The small molecule below binds the protein below.
Small molecule (SMILES): O=C(O)CSc1ncnc2cc(-c3ccc(C4CC4)cc3)sc12

Sequence of chain 1.A:
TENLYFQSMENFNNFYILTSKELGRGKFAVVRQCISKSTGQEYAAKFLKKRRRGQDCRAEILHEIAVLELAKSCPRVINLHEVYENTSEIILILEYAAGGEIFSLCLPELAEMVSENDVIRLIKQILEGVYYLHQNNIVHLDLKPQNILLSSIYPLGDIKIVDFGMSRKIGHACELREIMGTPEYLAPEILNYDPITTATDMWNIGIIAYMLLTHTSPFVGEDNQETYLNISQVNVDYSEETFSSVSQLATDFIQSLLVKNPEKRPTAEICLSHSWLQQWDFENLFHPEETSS

Binding-site contacts:
Ligand atom N contacts residue LEU163 of chain 1.A at 3.9 Å.
Ligand atom C5 contacts residue TYR110 of chain 1.A at 3.7 Å (hydrophobic).
Ligand atom O1 contacts residue LYS60 of chain 1.A at 2.7 Å (salt-bridge).
Ligand atom N contacts residue ALA58 of chain 1.A at 3.6 Å.
Ligand atom C8 contacts residue GLY114 of chain 1.A at 3.6 Å.
Ligand atom C3 contacts residue LEU163 of chain 1.A at 3.3 Å (hydrophobic).
Ligand atom N contacts residue GLU109 of chain 1.A at 3.4 Å (salt-bridge).
Ligand atom O1 contacts residue EDO1 of chain 1.C at 2.5 Å (h-bond).
Ligand atom C4 contacts residue ALA111 of chain 1.A at 3.8 Å (hydrophobic).
Ligand atom C2 contacts residue LEU163 of chain 1.A at 3.4 Å (hydrophobic).
Ligand atom C16 contacts residue LEU163 of chain 1.A at 3.9 Å (hydrophobic).
Ligand atom C6 contacts residue ALA111 of chain 1.A at 3.8 Å (hydrophobic).
Ligand atom C9 contacts residue GLY114 of chain 1.A at 3.8 Å.
Ligand atom C16 contacts residue ALA58 of chain 1.A at 3.4 Å (hydrophobic).
Ligand atom C contacts residue EDO1 of chain 1.C at 3.4 Å.
Ligand atom N1 contacts residue LEU163 of chain 1.A at 3.7 Å.
Ligand atom C1 contacts residue EDO1 of chain 1.C at 3.7 Å.
Ligand atom C16 contacts residue GLU109 of chain 1.A at 3.1 Å.
Ligand atom C4 contacts residue LEU163 of chain 1.A at 3.6 Å (hydrophobic).
Ligand atom S1 contacts residue LEU163 of chain 1.A at 3.9 Å.
Ligand atom C16 contacts residue ALA111 of chain 1.A at 3.9 Å (hydrophobic).
Ligand atom C9 contacts residue TYR110 of chain 1.A at 3.8 Å (hydrophobic).
Ligand atom N contacts residue ALA111 of chain 1.A at 3.0 Å (h-bond).
Ligand atom C8 contacts residue ALA111 of chain 1.A at 3.3 Å (hydrophobic).
Ligand atom C13 contacts residue LYS35 of chain 1.A at 3.9 Å.
Ligand atom O contacts residue VAL45 of chain 1.A at 3.9 Å.
Ligand atom C9 contacts residue ALA112 of chain 1.A at 3.7 Å (hydrophobic).
Ligand atom C15 contacts residue LEU37 of chain 1.A at 3.8 Å (hydrophobic).
Ligand atom C7 contacts residue GLY114 of chain 1.A at 3.8 Å.
Ligand atom S1 contacts residue LEU37 of chain 1.A at 3.9 Å.
Ligand atom C contacts residue LYS60 of chain 1.A at 3.4 Å.
Ligand atom C11 contacts residue LYS35 of chain 1.A at 3.9 Å.
Ligand atom C8 contacts residue LEU37 of chain 1.A at 3.9 Å (hydrophobic).
Ligand atom N1 contacts residue ALA58 of chain 1.A at 3.8 Å.
Ligand atom O contacts residue LYS60 of chain 1.A at 3.5 Å (salt-bridge).
Ligand atom C7 contacts residue LEU37 of chain 1.A at 3.7 Å (hydrophobic).
Ligand atom N contacts residue TYR110 of chain 1.A at 3.7 Å.
Ligand atom C5 contacts residue ALA111 of chain 1.A at 3.1 Å (hydrophobic).
Ligand atom O1 contacts residue ASP177 of chain 1.A at 3.6 Å (salt-bridge).
Ligand atom C8 contacts residue TYR110 of chain 1.A at 3.7 Å (hydrophobic).